Binding-site contacts:
Ligand atom C4 contacts residue LYS182 of chain 1.A at 3.8 Å.
Ligand atom C contacts residue GLY80 of chain 1.A at 3.7 Å.
Ligand atom C2 contacts residue GLY80 of chain 1.A at 3.8 Å.
Ligand atom C3 contacts residue ARG89 of chain 1.A at 3.3 Å.
Ligand atom C4 contacts residue ARG89 of chain 1.A at 3.4 Å.
Ligand atom C contacts residue MG1 of chain 1.B at 3.1 Å.
Ligand atom C contacts residue GLU143 of chain 1.A at 3.7 Å.
Ligand atom OXT contacts residue GLY80 of chain 1.A at 3.5 Å.
Ligand atom O3 contacts residue GLU143 of chain 1.A at 3.0 Å (salt-bridge).
Ligand atom OXT contacts residue ARG89 of chain 1.A at 3.9 Å.
Ligand atom C3 contacts residue GLU114 of chain 1.A at 4.0 Å.
Ligand atom C2 contacts residue GLU143 of chain 1.A at 3.6 Å.
Ligand atom O contacts residue GLU143 of chain 1.A at 3.1 Å (salt-bridge).
Ligand atom O contacts residue SER79 of chain 1.A at 3.8 Å.
Ligand atom O3 contacts residue SER79 of chain 1.A at 4.1 Å.
Ligand atom O3 contacts residue PHE116 of chain 1.A at 4.0 Å.
Ligand atom OXT contacts residue ILE81 of chain 1.A at 2.8 Å (h-bond).
Ligand atom O3 contacts residue ASP164 of chain 1.A at 3.1 Å (salt-bridge).
Ligand atom C3 contacts residue GLY80 of chain 1.A at 3.6 Å.
Ligand atom C2 contacts residue LYS182 of chain 1.A at 4.0 Å.
Ligand atom C2 contacts residue SER79 of chain 1.A at 4.0 Å.
Ligand atom C2 contacts residue MG1 of chain 1.B at 3.0 Å.
Ligand atom O contacts residue MG1 of chain 1.B at 2.4 Å.
Ligand atom O contacts residue ARG89 of chain 1.A at 4.2 Å.
Ligand atom C2 contacts residue ARG89 of chain 1.A at 3.3 Å.
Ligand atom O contacts residue GLU145 of chain 1.A at 3.1 Å (salt-bridge).
Ligand atom C4 contacts residue GLU114 of chain 1.A at 4.0 Å.
Ligand atom O3 contacts residue GLU145 of chain 1.A at 4.2 Å.
Ligand atom OXT contacts residue THR256 of chain 1.A at 4.1 Å.
Ligand atom C contacts residue THR256 of chain 1.A at 3.9 Å.
Ligand atom C contacts residue ILE81 of chain 1.A at 3.8 Å (hydrophobic).
Ligand atom C3 contacts residue ILE81 of chain 1.A at 4.0 Å (hydrophobic).
Ligand atom C contacts residue GLY255 of chain 1.A at 4.1 Å.
Ligand atom O3 contacts residue ARG89 of chain 1.A at 3.6 Å.
Ligand atom O contacts residue GLY255 of chain 1.A at 3.3 Å.
Ligand atom C contacts residue ARG89 of chain 1.A at 3.6 Å.
Ligand atom C contacts residue SER79 of chain 1.A at 3.8 Å.
Ligand atom O3 contacts residue MG1 of chain 1.B at 2.2 Å.
Ligand atom O3 contacts residue LYS182 of chain 1.A at 2.9 Å (salt-bridge).
Ligand atom O contacts residue THR256 of chain 1.A at 2.9 Å (h-bond).

Sequence of chain 1.A:
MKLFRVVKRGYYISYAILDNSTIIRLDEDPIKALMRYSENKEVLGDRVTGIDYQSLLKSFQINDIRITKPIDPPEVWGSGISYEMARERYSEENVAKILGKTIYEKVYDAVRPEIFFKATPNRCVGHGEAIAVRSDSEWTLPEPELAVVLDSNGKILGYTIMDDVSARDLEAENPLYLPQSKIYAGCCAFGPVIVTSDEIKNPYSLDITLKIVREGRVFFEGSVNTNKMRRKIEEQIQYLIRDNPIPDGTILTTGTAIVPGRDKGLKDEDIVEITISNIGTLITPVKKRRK

A small-molecule ligand and the protein it binds are described below.
Small molecule (SMILES): CCC(=O)C(=O)O